Sequence of chain 1.Y:
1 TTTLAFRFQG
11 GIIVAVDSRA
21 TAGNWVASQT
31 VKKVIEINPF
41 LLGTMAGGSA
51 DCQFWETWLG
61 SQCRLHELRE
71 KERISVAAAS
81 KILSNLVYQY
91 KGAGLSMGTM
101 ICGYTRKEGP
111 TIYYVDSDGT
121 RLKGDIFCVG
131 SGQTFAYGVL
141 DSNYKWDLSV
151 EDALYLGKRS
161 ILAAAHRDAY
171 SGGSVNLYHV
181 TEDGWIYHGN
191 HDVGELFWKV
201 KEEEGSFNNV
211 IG

Binding-site contacts:
Ligand atom C11 contacts residue THR21 of chain 1.Y at 3.3 Å.
Ligand atom C24 contacts residue MET45 of chain 1.Y at 3.8 Å (hydrophobic).
Ligand atom C13 contacts residue GLY47 of chain 1.Y at 3.6 Å.
Ligand atom N20 contacts residue GLY47 of chain 1.Y at 2.9 Å (h-bond).
Ligand atom C22 contacts residue GLY47 of chain 1.Y at 3.8 Å.
Ligand atom O8 contacts residue GLY47 of chain 1.Y at 3.8 Å.
Ligand atom C10 contacts residue THR21 of chain 1.Y at 3.8 Å.
Ligand atom C21 contacts residue ARG19 of chain 1.Y at 4.0 Å.
Ligand atom B26 contacts residue LYS33 of chain 1.Y at 3.7 Å.
Ligand atom O19 contacts residue THR21 of chain 1.Y at 3.1 Å (h-bond).
Ligand atom O28 contacts residue THR1 of chain 1.Y at 2.3 Å (h-bond).
Ligand atom C21 contacts residue LYS33 of chain 1.Y at 3.7 Å.
Ligand atom O27 contacts residue THR1 of chain 1.Y at 2.4 Å (h-bond).
Ligand atom B26 contacts residue THR1 of chain 1.Y at 1.4 Å.
Ligand atom N4 contacts residue ALA27 of chain 1.Y at 3.9 Å.
Ligand atom C23 contacts residue GLY47 of chain 1.Y at 3.6 Å.
Ligand atom N1 contacts residue ASP126 of chain 1.Z at 4.0 Å.
Ligand atom C21 contacts residue GLY47 of chain 1.Y at 3.9 Å.
Ligand atom N1 contacts residue SER49 of chain 1.Y at 3.5 Å.
Ligand atom C17 contacts residue THR21 of chain 1.Y at 3.6 Å.
Ligand atom C5 contacts residue ASP126 of chain 1.Z at 3.9 Å.
Ligand atom C18 contacts residue GLY47 of chain 1.Y at 3.7 Å.
Ligand atom O27 contacts residue GLY47 of chain 1.Y at 3.2 Å (h-bond).
Ligand atom C21 contacts residue THR1 of chain 1.Y at 2.4 Å.
Ligand atom C3 contacts residue THR21 of chain 1.Y at 3.3 Å.
Ligand atom O8 contacts residue GLY48 of chain 1.Y at 3.9 Å.
Ligand atom C25 contacts residue ALA20 of chain 1.Y at 3.9 Å (hydrophobic).
Ligand atom N9 contacts residue THR21 of chain 1.Y at 3.1 Å (h-bond).
Ligand atom C10 contacts residue GLY47 of chain 1.Y at 3.5 Å.
Ligand atom C25 contacts residue SER49 of chain 1.Y at 4.0 Å.
Ligand atom C24 contacts residue SER49 of chain 1.Y at 3.8 Å.
Ligand atom O28 contacts residue LYS33 of chain 1.Y at 4.1 Å.
Ligand atom O28 contacts residue TYR170 of chain 1.Y at 3.7 Å.
Ligand atom O8 contacts residue SER49 of chain 1.Y at 3.0 Å (h-bond).
Ligand atom C22 contacts residue THR1 of chain 1.Y at 2.7 Å.
Ligand atom C6 contacts residue SER130 of chain 1.Z at 3.9 Å.
Ligand atom N20 contacts residue THR1 of chain 1.Y at 3.7 Å.
Ligand atom C22 contacts residue LYS33 of chain 1.Y at 3.7 Å.
Ligand atom C6 contacts residue ASP126 of chain 1.Z at 3.7 Å.
Ligand atom O19 contacts residue ALA20 of chain 1.Y at 3.3 Å.

A small-molecule ligand and the protein it binds are described below.
Small molecule (SMILES): CC(C)C[C@H](NC(=O)[C@H](Cc1ccccc1)NC(=O)c1cnccn1)B(O)O

Sequence of chain 1.Z:
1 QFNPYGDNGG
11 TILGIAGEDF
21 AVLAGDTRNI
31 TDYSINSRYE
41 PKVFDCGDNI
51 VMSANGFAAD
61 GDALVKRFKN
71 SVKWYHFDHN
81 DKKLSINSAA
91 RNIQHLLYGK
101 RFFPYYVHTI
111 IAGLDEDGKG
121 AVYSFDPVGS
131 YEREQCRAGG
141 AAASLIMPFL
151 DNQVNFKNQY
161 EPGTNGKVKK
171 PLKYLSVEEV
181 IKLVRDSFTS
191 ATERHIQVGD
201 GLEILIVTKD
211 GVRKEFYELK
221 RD